Binding-site contacts:
Ligand atom N2 contacts residue ASN133 of chain 1.A at 2.9 Å (h-bond).
Ligand atom C3 contacts residue ASN133 of chain 1.A at 3.8 Å.
Ligand atom C8 contacts residue ASN133 of chain 1.A at 4.5 Å.
Ligand atom C6 contacts residue GLU107 of chain 1.A at 3.9 Å.
Ligand atom O5 contacts residue ASN133 of chain 1.A at 2.4 Å (h-bond).
Ligand atom C7 contacts residue ASN133 of chain 1.A at 3.3 Å.
Ligand atom O7 contacts residue ASN133 of chain 1.A at 3.3 Å (h-bond).
Ligand atom O6 contacts residue GLU107 of chain 1.A at 3.5 Å (salt-bridge).
Ligand atom C4 contacts residue ASN133 of chain 1.A at 4.2 Å.
Ligand atom O5 contacts residue GLU107 of chain 1.A at 4.1 Å.
Ligand atom C2 contacts residue ASN133 of chain 1.A at 2.4 Å.
Ligand atom C6 contacts residue THR106 of chain 1.A at 4.0 Å.
Ligand atom C5 contacts residue ASN133 of chain 1.A at 3.6 Å.
Ligand atom C1 contacts residue ASN133 of chain 1.A at 1.5 Å.

A protein and the small-molecule ligand that binds it are described below.
Small molecule (SMILES): CC(=O)N[C@H]1[C@H](O[C@H]2[C@H](O)[C@@H](NC(C)=O)CO[C@@H]2CO)O[C@H](CO)[C@@H](O)[C@@H]1O

Sequence of chain 1.A:
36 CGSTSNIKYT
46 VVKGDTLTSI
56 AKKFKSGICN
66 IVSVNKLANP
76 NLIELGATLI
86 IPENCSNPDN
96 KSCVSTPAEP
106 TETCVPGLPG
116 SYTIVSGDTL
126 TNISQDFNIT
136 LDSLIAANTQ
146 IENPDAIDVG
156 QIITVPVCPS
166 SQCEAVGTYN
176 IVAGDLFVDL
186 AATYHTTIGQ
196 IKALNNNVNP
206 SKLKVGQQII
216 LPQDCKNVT